Binding-site contacts:
Ligand atom C4 contacts residue ASN78 of chain 1.C at 4.1 Å.
Ligand atom O6 contacts residue ASN79 of chain 1.C at 4.0 Å.
Ligand atom O4 contacts residue ASN79 of chain 1.C at 4.3 Å.
Ligand atom C5 contacts residue ASN79 of chain 1.C at 3.7 Å.
Ligand atom C3 contacts residue ASN78 of chain 1.C at 3.8 Å.
Ligand atom C2 contacts residue ASN78 of chain 1.C at 2.5 Å.
Ligand atom C4 contacts residue ASN79 of chain 1.C at 3.8 Å.
Ligand atom O5 contacts residue ASN79 of chain 1.C at 4.1 Å.
Ligand atom O7 contacts residue ASN78 of chain 1.C at 2.8 Å (h-bond).
Ligand atom C5 contacts residue ASN78 of chain 1.C at 3.7 Å.
Ligand atom C1 contacts residue ASN78 of chain 1.C at 1.4 Å.
Ligand atom N2 contacts residue ASN78 of chain 1.C at 2.6 Å (h-bond).
Ligand atom C8 contacts residue ASN78 of chain 1.C at 3.9 Å.
Ligand atom C6 contacts residue ASN79 of chain 1.C at 2.9 Å.
Ligand atom C7 contacts residue ASN78 of chain 1.C at 3.0 Å.
Ligand atom O5 contacts residue ASN78 of chain 1.C at 2.4 Å (h-bond).

A small-molecule ligand and the protein it binds are described below.
Small molecule (SMILES): CC(=O)N[C@@H]1[C@@H](O)[C@H](O)[C@@H](CO)O[C@H]1O

Sequence of chain 1.C:
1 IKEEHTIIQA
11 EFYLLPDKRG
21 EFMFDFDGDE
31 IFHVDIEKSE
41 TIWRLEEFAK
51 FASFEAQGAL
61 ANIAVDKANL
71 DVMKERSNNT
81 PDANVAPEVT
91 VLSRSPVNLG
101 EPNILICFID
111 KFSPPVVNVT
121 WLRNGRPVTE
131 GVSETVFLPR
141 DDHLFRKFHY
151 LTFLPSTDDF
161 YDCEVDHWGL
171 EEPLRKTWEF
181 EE